Binding-site contacts:
Ligand atom C10 contacts residue LYS92 of chain 1.B at 4.4 Å.
Ligand atom C4 contacts residue TYR72 of chain 1.B at 4.2 Å (hydrophobic).
Ligand atom C6 contacts residue THR11 of chain 1.B at 3.9 Å.
Ligand atom O3 contacts residue LYS92 of chain 1.B at 4.2 Å.
Ligand atom O2 contacts residue TYR72 of chain 1.B at 3.7 Å.
Ligand atom C4 contacts residue GLN74 of chain 1.B at 4.4 Å.
Ligand atom O3 contacts residue TYR72 of chain 1.B at 3.8 Å.
Ligand atom C9 contacts residue PHE93 of chain 1.B at 4.1 Å (hydrophobic).
Ligand atom C6 contacts residue ILE96 of chain 1.B at 3.9 Å (hydrophobic).
Ligand atom C7 contacts residue PRO9 of chain 1.B at 3.6 Å (hydrophobic).
Ligand atom C contacts residue THR11 of chain 1.B at 3.8 Å.
Ligand atom C6 contacts residue TYR72 of chain 1.B at 3.6 Å (hydrophobic).
Ligand atom C3 contacts residue ILE96 of chain 1.B at 4.5 Å (hydrophobic).
Ligand atom C4 contacts residue THR11 of chain 1.B at 3.6 Å.
Ligand atom C9 contacts residue ILE96 of chain 1.B at 4.3 Å (hydrophobic).
Ligand atom C8 contacts residue PRO9 of chain 1.B at 3.8 Å (hydrophobic).
Ligand atom N contacts residue THR11 of chain 1.B at 4.0 Å.
Ligand atom C5 contacts residue TYR72 of chain 1.B at 3.7 Å (hydrophobic).
Ligand atom C7 contacts residue TYR72 of chain 1.B at 3.5 Å (hydrophobic).
Ligand atom O3 contacts residue PHE93 of chain 1.B at 3.5 Å.
Ligand atom C9 contacts residue TYR72 of chain 1.B at 3.7 Å (hydrophobic).
Ligand atom C5 contacts residue ILE96 of chain 1.B at 4.4 Å (hydrophobic).
Ligand atom O2 contacts residue GLN74 of chain 1.B at 3.5 Å (h-bond).
Ligand atom C contacts residue PHE100 of chain 1.B at 4.1 Å (hydrophobic).
Ligand atom C1 contacts residue ILE96 of chain 1.B at 3.4 Å (hydrophobic).
Ligand atom C10 contacts residue TYR72 of chain 1.B at 3.8 Å (hydrophobic).
Ligand atom C10 contacts residue GLU87 of chain 1.B at 4.4 Å.
Ligand atom O3 contacts residue GLU87 of chain 1.B at 3.2 Å.
Ligand atom C contacts residue ILE96 of chain 1.B at 3.7 Å (hydrophobic).
Ligand atom C7 contacts residue ILE96 of chain 1.B at 3.6 Å (hydrophobic).
Ligand atom C8 contacts residue TYR72 of chain 1.B at 3.4 Å (hydrophobic).
Ligand atom N contacts residue ILE96 of chain 1.B at 3.9 Å.
Ligand atom C5 contacts residue THR11 of chain 1.B at 4.1 Å.
Ligand atom C9 contacts residue GLU87 of chain 1.B at 4.3 Å.
Ligand atom O2 contacts residue THR11 of chain 1.B at 3.5 Å (h-bond).
Ligand atom C8 contacts residue ILE96 of chain 1.B at 3.8 Å (hydrophobic).
Ligand atom C8 contacts residue PHE93 of chain 1.B at 3.7 Å (hydrophobic).

Sequence of chain 1.B:
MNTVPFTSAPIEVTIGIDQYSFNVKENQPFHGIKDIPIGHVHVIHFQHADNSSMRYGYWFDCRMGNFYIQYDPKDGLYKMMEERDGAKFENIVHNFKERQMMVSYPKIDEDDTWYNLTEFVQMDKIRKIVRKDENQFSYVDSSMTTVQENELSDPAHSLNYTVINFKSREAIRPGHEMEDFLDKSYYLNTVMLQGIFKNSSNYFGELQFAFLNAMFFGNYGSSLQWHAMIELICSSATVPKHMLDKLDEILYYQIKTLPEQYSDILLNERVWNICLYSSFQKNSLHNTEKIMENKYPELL

A protein and the small-molecule ligand that binds it are described below.
Small molecule (SMILES): COC(=O)CN(C)C(=O)c1cccc(O)c1